Sequence of chain 23.D:
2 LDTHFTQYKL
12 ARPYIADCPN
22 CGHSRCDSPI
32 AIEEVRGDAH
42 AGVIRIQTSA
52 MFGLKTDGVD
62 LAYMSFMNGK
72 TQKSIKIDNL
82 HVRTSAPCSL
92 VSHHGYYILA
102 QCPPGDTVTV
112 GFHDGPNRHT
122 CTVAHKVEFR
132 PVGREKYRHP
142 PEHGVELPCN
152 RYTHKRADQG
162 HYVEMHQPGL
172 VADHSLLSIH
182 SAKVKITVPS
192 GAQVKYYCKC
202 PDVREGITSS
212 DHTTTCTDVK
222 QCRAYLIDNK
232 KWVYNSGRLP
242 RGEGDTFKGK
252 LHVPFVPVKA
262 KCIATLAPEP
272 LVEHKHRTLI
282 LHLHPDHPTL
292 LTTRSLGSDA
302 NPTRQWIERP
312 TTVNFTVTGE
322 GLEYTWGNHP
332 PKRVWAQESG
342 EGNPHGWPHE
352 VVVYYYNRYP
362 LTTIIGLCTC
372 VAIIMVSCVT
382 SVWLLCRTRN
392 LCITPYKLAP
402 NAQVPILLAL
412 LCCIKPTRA

Sequence of chain 23.F:
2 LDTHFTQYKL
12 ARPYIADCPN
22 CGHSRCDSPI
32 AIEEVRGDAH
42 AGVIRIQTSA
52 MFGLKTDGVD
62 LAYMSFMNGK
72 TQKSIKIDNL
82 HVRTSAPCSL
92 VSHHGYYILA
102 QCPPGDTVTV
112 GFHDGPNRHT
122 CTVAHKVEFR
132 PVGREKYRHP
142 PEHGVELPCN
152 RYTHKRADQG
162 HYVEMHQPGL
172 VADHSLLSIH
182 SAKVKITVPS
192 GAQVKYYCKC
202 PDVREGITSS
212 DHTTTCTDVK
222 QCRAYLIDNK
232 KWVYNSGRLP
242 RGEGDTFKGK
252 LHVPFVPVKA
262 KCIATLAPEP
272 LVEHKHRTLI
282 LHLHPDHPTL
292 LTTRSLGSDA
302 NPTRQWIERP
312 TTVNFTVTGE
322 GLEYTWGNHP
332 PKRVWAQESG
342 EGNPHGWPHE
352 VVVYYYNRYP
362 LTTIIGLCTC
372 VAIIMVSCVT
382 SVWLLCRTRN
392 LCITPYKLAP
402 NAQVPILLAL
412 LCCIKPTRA

The protein below binds the small molecule below.
Small molecule (SMILES): O=C(O)[C@@H]1O[C@H](O[C@H]2[C@@H](OS(=O)(=O)O)O[C@@H](O)[C@H](NS(=O)(=O)O)[C@H]2O)[C@@H](OS(=O)(=O)O)[C@H](O)[C@@H]1O

Binding-site contacts:
Ligand atom O3 contacts residue HIS114 of chain 23.D at 3.3 Å (h-bond).
Ligand atom C5 contacts residue HIS82 of chain 23.H at 4.0 Å.
Ligand atom N2 contacts residue HIS114 of chain 23.H at 4.1 Å.
Ligand atom O1 contacts residue HIS114 of chain 23.H at 2.8 Å (h-bond).
Ligand atom C3 contacts residue HIS82 of chain 23.D at 4.3 Å.
Ligand atom SBB contacts residue HIS114 of chain 23.D at 4.2 Å.
Ligand atom OAF contacts residue HIS82 of chain 23.D at 3.2 Å (h-bond).
Ligand atom C4 contacts residue ASN80 of chain 23.D at 4.0 Å.
Ligand atom O3 contacts residue HIS82 of chain 23.D at 3.9 Å.
Ligand atom O5 contacts residue HIS82 of chain 23.H at 3.2 Å (h-bond).
Ligand atom O6B contacts residue ASN80 of chain 23.D at 3.0 Å (h-bond).
Ligand atom OAH contacts residue HIS82 of chain 23.D at 3.1 Å (h-bond).
Ligand atom C1 contacts residue HIS82 of chain 23.H at 3.7 Å.
Ligand atom OBA contacts residue HIS114 of chain 23.D at 3.0 Å (h-bond).
Ligand atom OBI contacts residue HIS114 of chain 23.F at 3.0 Å (h-bond).
Ligand atom OBF contacts residue HIS82 of chain 23.F at 3.9 Å.
Ligand atom C2 contacts residue HIS82 of chain 23.D at 4.2 Å.
Ligand atom OBH contacts residue HIS114 of chain 23.F at 3.1 Å (h-bond).
Ligand atom SAG contacts residue HIS82 of chain 23.D at 3.7 Å.
Ligand atom OAH contacts residue ASN80 of chain 23.D at 3.2 Å (h-bond).
Ligand atom O2 contacts residue HIS82 of chain 23.F at 4.0 Å.
Ligand atom SBG contacts residue HIS114 of chain 23.F at 3.5 Å (h-bond).
Ligand atom OAB contacts residue ARG119 of chain 23.H at 3.5 Å.
Ligand atom OAF contacts residue HIS114 of chain 23.H at 4.1 Å.
Ligand atom O4 contacts residue HIS114 of chain 23.D at 3.6 Å.
Ligand atom OBA contacts residue HIS82 of chain 23.D at 4.3 Å.
Ligand atom O4 contacts residue ASN80 of chain 23.D at 3.1 Å (h-bond).
Ligand atom C6 contacts residue ASN80 of chain 23.D at 3.8 Å.
Ligand atom SAG contacts residue HIS114 of chain 23.H at 4.1 Å.
Ligand atom OBE contacts residue HIS82 of chain 23.F at 2.9 Å (h-bond).
Ligand atom OBI contacts residue HIS82 of chain 23.F at 2.9 Å.
Ligand atom SAG contacts residue ASN80 of chain 23.D at 4.3 Å.
Ligand atom OBC contacts residue HIS114 of chain 23.D at 4.1 Å.
Ligand atom OBC contacts residue HIS82 of chain 23.F at 3.2 Å (h-bond).
Ligand atom OAB contacts residue HIS114 of chain 23.H at 3.3 Å.
Ligand atom OBF contacts residue HIS114 of chain 23.F at 3.9 Å.
Ligand atom C1 contacts residue HIS114 of chain 23.H at 3.5 Å.
Ligand atom SBG contacts residue HIS82 of chain 23.F at 4.0 Å.
Ligand atom SBB contacts residue HIS82 of chain 23.F at 3.5 Å (h-bond).
Ligand atom O1 contacts residue HIS82 of chain 23.H at 3.6 Å.

Sequence of chain 23.H:
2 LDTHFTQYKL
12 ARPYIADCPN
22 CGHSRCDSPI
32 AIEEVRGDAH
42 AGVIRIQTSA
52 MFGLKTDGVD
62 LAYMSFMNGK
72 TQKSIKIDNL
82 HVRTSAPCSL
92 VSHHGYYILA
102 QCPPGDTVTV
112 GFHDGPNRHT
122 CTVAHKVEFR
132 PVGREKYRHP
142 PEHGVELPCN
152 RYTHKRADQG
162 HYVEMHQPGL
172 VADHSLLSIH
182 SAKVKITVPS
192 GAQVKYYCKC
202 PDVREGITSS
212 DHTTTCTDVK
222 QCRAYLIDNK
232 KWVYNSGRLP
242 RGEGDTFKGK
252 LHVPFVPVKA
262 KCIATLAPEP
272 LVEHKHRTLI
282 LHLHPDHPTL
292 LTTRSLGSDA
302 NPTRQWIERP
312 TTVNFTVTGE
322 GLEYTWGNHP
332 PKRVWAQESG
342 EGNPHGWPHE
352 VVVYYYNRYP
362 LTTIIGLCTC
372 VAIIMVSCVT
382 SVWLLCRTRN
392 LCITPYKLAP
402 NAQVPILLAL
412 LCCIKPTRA